The small molecule below binds the protein below.
Small molecule (SMILES): CCCCNc1ccc(C(=O)OCCN(C)C)cc1

Sequence of chain 3.B:
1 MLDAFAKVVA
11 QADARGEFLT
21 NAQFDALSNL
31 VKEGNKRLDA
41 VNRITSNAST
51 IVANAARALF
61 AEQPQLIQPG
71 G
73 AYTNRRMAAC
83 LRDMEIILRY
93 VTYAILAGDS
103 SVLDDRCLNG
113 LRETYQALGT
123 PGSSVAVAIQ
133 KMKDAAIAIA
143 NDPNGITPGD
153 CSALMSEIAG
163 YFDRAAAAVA

Binding-site contacts:
Ligand atom N2 contacts residue GLN65 of chain 3.B at 2.8 Å (h-bond).
Ligand atom C10 contacts residue GLN63 of chain 3.B at 3.2 Å.
Ligand atom C14 contacts residue GLU62 of chain 3.B at 3.9 Å.
Ligand atom C14 contacts residue VAL129 of chain 3.B at 4.1 Å (hydrophobic).
Ligand atom C12 contacts residue LEU66 of chain 3.B at 4.2 Å (hydrophobic).
Ligand atom C5 contacts residue GLN63 of chain 3.B at 4.4 Å.
Ligand atom C12 contacts residue PRO123 of chain 3.B at 4.1 Å (hydrophobic).
Ligand atom C6 contacts residue GLU62 of chain 3.B at 3.6 Å.
Ligand atom C11 contacts residue GLN63 of chain 3.B at 4.4 Å.
Ligand atom C1 contacts residue GLN65 of chain 3.B at 3.6 Å.
Ligand atom N2 contacts residue GLN63 of chain 3.B at 3.7 Å.
Ligand atom C15 contacts residue VAL129 of chain 3.B at 4.3 Å (hydrophobic).
Ligand atom C6 contacts residue GLN63 of chain 3.B at 3.9 Å.
Ligand atom C13 contacts residue LEU66 of chain 3.B at 3.9 Å (hydrophobic).
Ligand atom C1 contacts residue GLN63 of chain 3.B at 3.7 Å.
Ligand atom C12 contacts residue SER126 of chain 3.B at 3.8 Å.
Ligand atom C6 contacts residue GLN65 of chain 3.B at 3.5 Å.
Ligand atom C2 contacts residue GLN63 of chain 3.B at 3.8 Å.
Ligand atom C10 contacts residue SER126 of chain 3.B at 4.2 Å.
Ligand atom C11 contacts residue GLN65 of chain 3.B at 4.1 Å.
Ligand atom C3 contacts residue GLN63 of chain 3.B at 4.0 Å.
Ligand atom C12 contacts residue GLN63 of chain 3.B at 4.4 Å.
Ligand atom C10 contacts residue GLN65 of chain 3.B at 3.8 Å.
Ligand atom C13 contacts residue PRO123 of chain 3.B at 3.8 Å (hydrophobic).
Ligand atom C5 contacts residue GLU62 of chain 3.B at 3.7 Å.